Binding-site contacts:
Ligand atom C2 contacts residue SER255 of chain 1.C at 4.3 Å.
Ligand atom C1 contacts residue SER255 of chain 1.C at 4.0 Å.
Ligand atom C6 contacts residue ASP256 of chain 1.C at 3.9 Å.
Ligand atom C5 contacts residue THR270 of chain 1.C at 4.1 Å.
Ligand atom C1 contacts residue THR270 of chain 1.C at 3.6 Å.
Ligand atom O5 contacts residue ARG272 of chain 1.C at 4.4 Å.
Ligand atom O7 contacts residue PRO230 of chain 1.C at 3.6 Å.
Ligand atom C8 contacts residue ASN259 of chain 1.C at 4.2 Å.
Ligand atom O6 contacts residue ARG272 of chain 1.C at 3.6 Å.
Ligand atom C1 contacts residue ASN259 of chain 1.C at 1.4 Å.
Ligand atom C2 contacts residue ASN259 of chain 1.C at 2.4 Å.
Ligand atom O6 contacts residue ASP256 of chain 1.C at 2.8 Å (salt-bridge).
Ligand atom C3 contacts residue ASN259 of chain 1.C at 3.8 Å.
Ligand atom C5 contacts residue ASP256 of chain 1.C at 4.3 Å.
Ligand atom O5 contacts residue ASN259 of chain 1.C at 2.3 Å (h-bond).
Ligand atom O5 contacts residue ASP256 of chain 1.C at 3.5 Å (salt-bridge).
Ligand atom C7 contacts residue PRO230 of chain 1.C at 3.8 Å (hydrophobic).
Ligand atom O7 contacts residue ASN259 of chain 1.C at 4.5 Å.
Ligand atom C5 contacts residue ASN259 of chain 1.C at 3.6 Å.
Ligand atom O5 contacts residue SER255 of chain 1.C at 4.3 Å.
Ligand atom C8 contacts residue GLU229 of chain 1.C at 3.7 Å.
Ligand atom C4 contacts residue ASN259 of chain 1.C at 4.2 Å.
Ligand atom C6 contacts residue ARG272 of chain 1.C at 4.0 Å.
Ligand atom O5 contacts residue GLY271 of chain 1.C at 4.0 Å.
Ligand atom N2 contacts residue ASN259 of chain 1.C at 2.9 Å (h-bond).
Ligand atom C1 contacts residue GLY271 of chain 1.C at 4.2 Å.
Ligand atom C7 contacts residue ASN259 of chain 1.C at 3.9 Å.
Ligand atom O5 contacts residue THR270 of chain 1.C at 3.6 Å (h-bond).
Ligand atom C8 contacts residue PRO230 of chain 1.C at 3.8 Å (hydrophobic).

Sequence of chain 1.C:
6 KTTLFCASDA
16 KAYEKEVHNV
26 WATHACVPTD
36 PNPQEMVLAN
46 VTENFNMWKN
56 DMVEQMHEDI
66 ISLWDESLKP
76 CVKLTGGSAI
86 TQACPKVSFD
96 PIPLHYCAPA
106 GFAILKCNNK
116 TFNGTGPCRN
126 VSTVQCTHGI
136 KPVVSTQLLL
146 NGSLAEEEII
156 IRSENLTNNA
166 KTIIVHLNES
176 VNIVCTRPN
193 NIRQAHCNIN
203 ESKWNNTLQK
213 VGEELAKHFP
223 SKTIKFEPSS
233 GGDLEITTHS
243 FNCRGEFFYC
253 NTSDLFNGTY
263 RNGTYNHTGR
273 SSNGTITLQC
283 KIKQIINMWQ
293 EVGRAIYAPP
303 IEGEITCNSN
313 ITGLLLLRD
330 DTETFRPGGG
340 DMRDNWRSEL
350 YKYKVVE

The small molecule below binds the protein below.
Small molecule (SMILES): CC(=O)N[C@@H]1[C@@H](O)[C@H](O)[C@@H](CO)O[C@H]1O